Binding-site contacts:
Ligand atom C6' contacts residue LEU497 of chain 2.A at 3.5 Å (hydrophobic).
Ligand atom C6' contacts residue LEU626 of chain 2.A at 3.8 Å (hydrophobic).
Ligand atom C2' contacts residue TYR535 of chain 2.A at 4.2 Å (hydrophobic).
Ligand atom C1' contacts residue LEU626 of chain 2.A at 4.2 Å (hydrophobic).
Ligand atom C3' contacts residue PHE494 of chain 2.A at 3.9 Å (hydrophobic).
Ligand atom C6' contacts residue ARG501 of chain 2.A at 4.2 Å.
Ligand atom O1 contacts residue ILE255 of chain 2.A at 3.5 Å.
Ligand atom C3 contacts residue ILE255 of chain 2.A at 4.1 Å (hydrophobic).
Ligand atom C5' contacts residue ARG501 of chain 2.A at 4.2 Å.
Ligand atom C6' contacts residue PHE425 of chain 2.A at 3.5 Å (hydrophobic).
Ligand atom O2 contacts residue LEU626 of chain 2.A at 3.5 Å.
Ligand atom C2' contacts residue PHE494 of chain 2.A at 3.6 Å (hydrophobic).
Ligand atom C3 contacts residue PHE425 of chain 2.A at 3.3 Å (hydrophobic).
Ligand atom C5' contacts residue LEU497 of chain 2.A at 4.1 Å (hydrophobic).
Ligand atom C5' contacts residue TYR535 of chain 2.A at 3.2 Å (hydrophobic).
Ligand atom C6' contacts residue TYR535 of chain 2.A at 4.0 Å (hydrophobic).
Ligand atom C2 contacts residue PHE425 of chain 2.A at 3.1 Å (hydrophobic).
Ligand atom C2' contacts residue LEU497 of chain 2.A at 3.9 Å (hydrophobic).
Ligand atom C1' contacts residue LEU497 of chain 2.A at 3.4 Å (hydrophobic).
Ligand atom C3 contacts residue LEU497 of chain 2.A at 3.5 Å (hydrophobic).
Ligand atom C1 contacts residue LEU626 of chain 2.A at 4.1 Å (hydrophobic).
Ligand atom O1 contacts residue PHE494 of chain 2.A at 4.4 Å.
Ligand atom C1 contacts residue PHE494 of chain 2.A at 4.4 Å (hydrophobic).
Ligand atom O2 contacts residue ILE255 of chain 2.A at 3.6 Å.
Ligand atom C3 contacts residue LEU626 of chain 2.A at 4.0 Å (hydrophobic).
Ligand atom C2 contacts residue PHE494 of chain 2.A at 3.7 Å (hydrophobic).
Ligand atom C1' contacts residue PHE425 of chain 2.A at 2.8 Å (hydrophobic).
Ligand atom C3' contacts residue PHE425 of chain 2.A at 2.4 Å (hydrophobic).
Ligand atom C3' contacts residue ALA531 of chain 2.A at 4.5 Å (hydrophobic).
Ligand atom C3' contacts residue TYR535 of chain 2.A at 3.7 Å (hydrophobic).
Ligand atom C2' contacts residue PHE425 of chain 2.A at 2.0 Å (hydrophobic).
Ligand atom C1 contacts residue PHE425 of chain 2.A at 4.3 Å (hydrophobic).
Ligand atom C4' contacts residue TYR535 of chain 2.A at 3.2 Å (hydrophobic).
Ligand atom C2 contacts residue ILE255 of chain 2.A at 3.8 Å (hydrophobic).
Ligand atom C4' contacts residue ALA531 of chain 2.A at 4.2 Å (hydrophobic).
Ligand atom C1 contacts residue ILE255 of chain 2.A at 3.4 Å (hydrophobic).
Ligand atom C4' contacts residue PHE425 of chain 2.A at 3.5 Å (hydrophobic).
Ligand atom O1 contacts residue LEU394 of chain 2.A at 3.8 Å.
Ligand atom C3' contacts residue LEU497 of chain 2.A at 4.5 Å (hydrophobic).
Ligand atom C5' contacts residue PHE425 of chain 2.A at 3.9 Å (hydrophobic).

The protein below binds the small molecule below.
Small molecule (SMILES): O=C(O)CCc1ccccc1

Sequence of chain 2.A:
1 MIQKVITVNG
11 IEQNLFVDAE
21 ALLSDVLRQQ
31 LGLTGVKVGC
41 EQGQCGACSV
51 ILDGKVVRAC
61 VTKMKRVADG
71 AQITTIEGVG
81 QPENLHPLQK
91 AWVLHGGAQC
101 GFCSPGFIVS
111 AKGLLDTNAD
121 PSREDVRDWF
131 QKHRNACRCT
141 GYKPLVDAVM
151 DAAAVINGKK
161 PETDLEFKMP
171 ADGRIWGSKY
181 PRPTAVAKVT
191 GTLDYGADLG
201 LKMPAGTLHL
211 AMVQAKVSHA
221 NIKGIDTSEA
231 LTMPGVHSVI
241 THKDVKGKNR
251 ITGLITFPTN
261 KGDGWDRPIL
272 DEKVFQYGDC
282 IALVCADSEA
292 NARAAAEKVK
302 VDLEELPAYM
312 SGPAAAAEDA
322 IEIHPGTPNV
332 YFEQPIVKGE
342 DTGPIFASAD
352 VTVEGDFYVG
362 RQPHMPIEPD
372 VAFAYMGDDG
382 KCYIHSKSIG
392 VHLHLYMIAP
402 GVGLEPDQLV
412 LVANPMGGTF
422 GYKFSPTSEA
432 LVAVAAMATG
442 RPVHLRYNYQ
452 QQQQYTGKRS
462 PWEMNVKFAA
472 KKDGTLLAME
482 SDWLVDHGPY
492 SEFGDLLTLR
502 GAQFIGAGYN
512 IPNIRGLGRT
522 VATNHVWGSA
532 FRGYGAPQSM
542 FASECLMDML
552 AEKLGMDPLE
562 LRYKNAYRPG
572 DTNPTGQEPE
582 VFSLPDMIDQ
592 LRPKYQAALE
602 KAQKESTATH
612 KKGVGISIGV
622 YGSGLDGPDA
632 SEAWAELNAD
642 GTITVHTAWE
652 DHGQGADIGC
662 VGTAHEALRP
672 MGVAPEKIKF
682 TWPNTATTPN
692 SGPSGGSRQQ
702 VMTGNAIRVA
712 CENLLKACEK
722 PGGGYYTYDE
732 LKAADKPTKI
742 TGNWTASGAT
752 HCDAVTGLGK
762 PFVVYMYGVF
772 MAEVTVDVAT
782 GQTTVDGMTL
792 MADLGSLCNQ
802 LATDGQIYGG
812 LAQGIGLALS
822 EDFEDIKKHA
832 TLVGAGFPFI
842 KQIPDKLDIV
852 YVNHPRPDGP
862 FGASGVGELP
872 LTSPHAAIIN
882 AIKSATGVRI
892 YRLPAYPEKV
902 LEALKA